This small molecule binds to this protein.
Small molecule (SMILES): CC(=O)N[C@@H]1[C@@H](O)[C@H](O)[C@@H](CO)O[C@H]1O

Binding-site contacts:
Ligand atom C5 contacts residue ASN317 of chain 1.A at 3.6 Å.
Ligand atom C7 contacts residue GLU313 of chain 1.A at 4.4 Å.
Ligand atom C7 contacts residue ASN317 of chain 1.A at 3.6 Å.
Ligand atom O6 contacts residue GLN326 of chain 1.A at 2.9 Å (h-bond).
Ligand atom C1 contacts residue PHE323 of chain 1.A at 4.3 Å (hydrophobic).
Ligand atom O7 contacts residue ASN317 of chain 1.A at 3.6 Å.
Ligand atom C4 contacts residue ASN317 of chain 1.A at 4.2 Å.
Ligand atom C8 contacts residue GLU313 of chain 1.A at 3.3 Å.
Ligand atom C6 contacts residue PHE323 of chain 1.A at 4.2 Å (hydrophobic).
Ligand atom N2 contacts residue ASN317 of chain 1.A at 3.1 Å (h-bond).
Ligand atom O6 contacts residue PHE323 of chain 1.A at 3.8 Å.
Ligand atom C3 contacts residue ASN317 of chain 1.A at 3.8 Å.
Ligand atom C8 contacts residue VAL314 of chain 1.A at 4.3 Å (hydrophobic).
Ligand atom C1 contacts residue ASN317 of chain 1.A at 1.4 Å.
Ligand atom C6 contacts residue GLN326 of chain 1.A at 3.6 Å.
Ligand atom C2 contacts residue ASN317 of chain 1.A at 2.5 Å.
Ligand atom O5 contacts residue PHE323 of chain 1.A at 3.5 Å.
Ligand atom O5 contacts residue ASN317 of chain 1.A at 2.3 Å (h-bond).

Sequence of chain 1.A:
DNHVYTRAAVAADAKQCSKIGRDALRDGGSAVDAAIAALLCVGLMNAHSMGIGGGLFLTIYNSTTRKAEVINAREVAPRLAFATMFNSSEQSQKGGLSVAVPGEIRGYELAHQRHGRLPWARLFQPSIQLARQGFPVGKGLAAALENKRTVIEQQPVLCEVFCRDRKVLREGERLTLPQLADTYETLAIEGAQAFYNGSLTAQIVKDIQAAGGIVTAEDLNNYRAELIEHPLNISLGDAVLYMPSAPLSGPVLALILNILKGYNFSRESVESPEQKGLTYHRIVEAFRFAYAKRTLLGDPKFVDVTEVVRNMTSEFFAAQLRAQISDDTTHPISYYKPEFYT